A small-molecule ligand and the protein it binds are described below.
Small molecule (SMILES): CC(=O)N[C@@H]1[C@@H](O)[C@H](O)[C@@H](CO)O[C@H]1O

Sequence of chain 48.Q:
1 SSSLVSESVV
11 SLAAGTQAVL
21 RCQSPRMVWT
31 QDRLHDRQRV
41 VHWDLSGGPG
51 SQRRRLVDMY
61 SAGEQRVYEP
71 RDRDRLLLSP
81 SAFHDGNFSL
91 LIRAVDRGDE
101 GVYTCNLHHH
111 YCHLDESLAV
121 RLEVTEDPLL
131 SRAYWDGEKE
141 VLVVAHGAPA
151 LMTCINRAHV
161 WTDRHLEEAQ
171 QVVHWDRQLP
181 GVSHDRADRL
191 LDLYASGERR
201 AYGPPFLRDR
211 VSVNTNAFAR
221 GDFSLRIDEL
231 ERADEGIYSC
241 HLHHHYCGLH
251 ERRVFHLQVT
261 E

Binding-site contacts:
Ligand atom N2 contacts residue ASN87 of chain 48.Q at 2.9 Å (h-bond).
Ligand atom C6 contacts residue LEU151 of chain 48.Q at 3.8 Å (hydrophobic).
Ligand atom C1 contacts residue ASN87 of chain 48.Q at 1.4 Å.
Ligand atom C1 contacts residue SER89 of chain 48.Q at 4.5 Å.
Ligand atom O5 contacts residue SER79 of chain 48.Q at 4.4 Å.
Ligand atom C5 contacts residue SER89 of chain 48.Q at 4.3 Å.
Ligand atom C5 contacts residue ASN87 of chain 48.Q at 3.7 Å.
Ligand atom C3 contacts residue ASN87 of chain 48.Q at 3.7 Å.
Ligand atom O7 contacts residue ASN87 of chain 48.Q at 3.9 Å.
Ligand atom O6 contacts residue LEU151 of chain 48.Q at 3.4 Å.
Ligand atom O4 contacts residue LEU151 of chain 48.Q at 3.7 Å.
Ligand atom C4 contacts residue ASN87 of chain 48.Q at 4.2 Å.
Ligand atom C7 contacts residue ASN87 of chain 48.Q at 3.6 Å.
Ligand atom O5 contacts residue ASN87 of chain 48.Q at 2.3 Å (h-bond).
Ligand atom O7 contacts residue ASP85 of chain 48.Q at 4.3 Å.
Ligand atom C5 contacts residue LEU151 of chain 48.Q at 4.1 Å (hydrophobic).
Ligand atom C4 contacts residue LEU151 of chain 48.Q at 4.4 Å (hydrophobic).
Ligand atom O5 contacts residue SER89 of chain 48.Q at 4.1 Å.
Ligand atom C2 contacts residue ASN87 of chain 48.Q at 2.4 Å.